Binding-site contacts:
Ligand atom N3 contacts residue ASP35 of chain 1.A at 2.8 Å (salt-bridge).
Ligand atom N2 contacts residue GLY37 of chain 1.A at 4.0 Å.
Ligand atom C10 contacts residue THR222 of chain 1.A at 4.4 Å.
Ligand atom N3 contacts residue GLY37 of chain 1.A at 3.7 Å.
Ligand atom N3 contacts residue THR222 of chain 1.A at 4.3 Å.
Ligand atom N2 contacts residue ASP35 of chain 1.A at 3.8 Å.
Ligand atom N4 contacts residue THR222 of chain 1.A at 3.7 Å.
Ligand atom C10 contacts residue ASP35 of chain 1.A at 3.9 Å.
Ligand atom N3 contacts residue GLY221 of chain 1.A at 4.0 Å.
Ligand atom C10 contacts residue ASP219 of chain 1.A at 3.5 Å.
Ligand atom N3 contacts residue ASP219 of chain 1.A at 3.0 Å (salt-bridge).
Ligand atom N2 contacts residue SER38 of chain 1.A at 4.5 Å.
Ligand atom O contacts residue ILE77 of chain 1.A at 3.6 Å.
Ligand atom C10 contacts residue GLY37 of chain 1.A at 3.9 Å.
Ligand atom N3 contacts residue SER38 of chain 1.A at 4.4 Å.
Ligand atom N4 contacts residue GLY37 of chain 1.A at 4.5 Å.
Ligand atom N4 contacts residue ASP219 of chain 1.A at 3.1 Å (salt-bridge).

The small molecule below binds the protein below.
Small molecule (SMILES): CCOc1nc(N=C(N)N)nc2c(C)cccc12

Sequence of chain 1.A:
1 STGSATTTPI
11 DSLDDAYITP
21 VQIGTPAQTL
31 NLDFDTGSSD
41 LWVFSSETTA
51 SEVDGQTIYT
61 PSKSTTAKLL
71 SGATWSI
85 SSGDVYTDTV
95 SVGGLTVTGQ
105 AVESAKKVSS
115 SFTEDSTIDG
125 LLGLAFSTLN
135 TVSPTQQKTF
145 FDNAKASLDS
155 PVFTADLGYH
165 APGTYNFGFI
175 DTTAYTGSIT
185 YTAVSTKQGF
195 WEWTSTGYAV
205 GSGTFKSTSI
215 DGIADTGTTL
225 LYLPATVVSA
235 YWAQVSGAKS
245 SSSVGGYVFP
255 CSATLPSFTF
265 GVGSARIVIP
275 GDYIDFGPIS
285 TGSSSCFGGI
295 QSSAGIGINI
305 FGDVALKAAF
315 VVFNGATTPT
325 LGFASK